Sequence of chain 1.A:
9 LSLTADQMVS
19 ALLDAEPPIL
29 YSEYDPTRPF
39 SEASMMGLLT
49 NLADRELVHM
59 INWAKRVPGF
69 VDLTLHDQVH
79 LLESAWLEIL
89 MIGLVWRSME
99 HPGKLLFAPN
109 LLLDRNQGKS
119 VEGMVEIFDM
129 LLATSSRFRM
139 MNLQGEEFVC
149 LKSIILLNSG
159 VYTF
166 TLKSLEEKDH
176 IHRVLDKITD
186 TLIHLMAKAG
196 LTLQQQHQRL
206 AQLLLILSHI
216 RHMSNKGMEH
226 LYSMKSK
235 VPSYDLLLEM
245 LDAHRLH

Binding-site contacts:
Ligand atom C4 contacts residue LEU88 of chain 1.A at 4.0 Å (hydrophobic).
Ligand atom C25 contacts residue ASP52 of chain 1.A at 3.6 Å.
Ligand atom C5 contacts residue PHE105 of chain 1.A at 3.8 Å (hydrophobic).
Ligand atom C20 contacts residue LEU47 of chain 1.A at 3.9 Å (hydrophobic).
Ligand atom C15 contacts residue LEU129 of chain 1.A at 3.6 Å (hydrophobic).
Ligand atom C14 contacts residue PHE126 of chain 1.A at 3.8 Å (hydrophobic).
Ligand atom C2 contacts residue GLU54 of chain 1.A at 3.1 Å.
Ligand atom C24 contacts residue ALA51 of chain 1.A at 3.6 Å (hydrophobic).
Ligand atom C3 contacts residue ARG95 of chain 1.A at 3.9 Å.
Ligand atom C22 contacts residue LEU226 of chain 1.A at 3.8 Å (hydrophobic).
Ligand atom C26 contacts residue THR48 of chain 1.A at 3.8 Å.
Ligand atom O2 contacts residue LEU47 of chain 1.A at 3.4 Å.
Ligand atom C12 contacts residue HIS225 of chain 1.A at 3.8 Å.
Ligand atom C13 contacts residue MET122 of chain 1.A at 3.4 Å (hydrophobic).
Ligand atom C21 contacts residue THR48 of chain 1.A at 3.5 Å.
Ligand atom C14 contacts residue MET122 of chain 1.A at 3.4 Å (hydrophobic).
Ligand atom C23 contacts residue ALA51 of chain 1.A at 3.4 Å (hydrophobic).
Ligand atom N2 contacts residue ASP52 of chain 1.A at 2.6 Å (salt-bridge).
Ligand atom C16 contacts residue PHE105 of chain 1.A at 3.7 Å (hydrophobic).
Ligand atom C13 contacts residue ILE125 of chain 1.A at 3.9 Å (hydrophobic).
Ligand atom C1 contacts residue ALA51 of chain 1.A at 3.7 Å (hydrophobic).
Ligand atom C18 contacts residue MET89 of chain 1.A at 3.6 Å (hydrophobic).
Ligand atom C7 contacts residue PHE105 of chain 1.A at 3.9 Å (hydrophobic).
Ligand atom C6 contacts residue PHE105 of chain 1.A at 3.9 Å (hydrophobic).
Ligand atom C27 contacts residue PRO236 of chain 1.A at 3.9 Å (hydrophobic).
Ligand atom O1 contacts residue LEU88 of chain 1.A at 3.9 Å.
Ligand atom C21 contacts residue LEU226 of chain 1.A at 3.7 Å (hydrophobic).
Ligand atom C17 contacts residue LEU85 of chain 1.A at 3.5 Å (hydrophobic).
Ligand atom C1 contacts residue LEU47 of chain 1.A at 3.5 Å (hydrophobic).
Ligand atom C26 contacts residue ASP52 of chain 1.A at 3.2 Å.
Ligand atom C14 contacts residue ILE125 of chain 1.A at 3.5 Å (hydrophobic).
Ligand atom C22 contacts residue ALA51 of chain 1.A at 3.8 Å (hydrophobic).
Ligand atom C3 contacts residue GLU54 of chain 1.A at 3.3 Å.
Ligand atom C25 contacts residue THR48 of chain 1.A at 3.6 Å.
Ligand atom C27 contacts residue ASP52 of chain 1.A at 3.2 Å.
Ligand atom O1 contacts residue ARG95 of chain 1.A at 3.0 Å (salt-bridge).
Ligand atom O1 contacts residue GLU54 of chain 1.A at 2.5 Å (salt-bridge).
Ligand atom O2 contacts residue MET44 of chain 1.A at 3.6 Å.
Ligand atom C7 contacts residue LEU92 of chain 1.A at 3.8 Å (hydrophobic).
Ligand atom C27 contacts residue TRP84 of chain 1.A at 3.7 Å (hydrophobic).

A protein and the small-molecule ligand that binds it are described below.
Small molecule (SMILES): CNCCOc1ccc([C@@H]2c3ccc(O)cc3CC3(CC3)N2C(=O)c2ccccc2)cc1